Binding-site contacts:
Ligand atom OXT contacts residue THR50 of chain 1.AB at 3.0 Å (h-bond).
Ligand atom O contacts residue SER51 of chain 1.BB at 2.8 Å (h-bond).
Ligand atom CA contacts residue THR23 of chain 1.BB at 3.8 Å.
Ligand atom NE1 contacts residue ALA44 of chain 1.AB at 3.7 Å.
Ligand atom CH2 contacts residue ILE20 of chain 1.AB at 4.0 Å (hydrophobic).
Ligand atom CD1 contacts residue SER51 of chain 1.BB at 3.5 Å.
Ligand atom C contacts residue THR50 of chain 1.AB at 4.0 Å.
Ligand atom CE2 contacts residue ALA44 of chain 1.AB at 4.0 Å (hydrophobic).
Ligand atom CA contacts residue GLY25 of chain 1.BB at 3.6 Å.
Ligand atom CE3 contacts residue HIS32 of chain 1.AB at 3.9 Å.
Ligand atom N contacts residue ASP27 of chain 1.BB at 3.1 Å (salt-bridge).
Ligand atom CH2 contacts residue GLY21 of chain 1.AB at 3.4 Å.
Ligand atom O contacts residue GLY25 of chain 1.BB at 3.1 Å (h-bond).
Ligand atom NE1 contacts residue GLN45 of chain 1.AB at 2.9 Å (h-bond).
Ligand atom C contacts residue SER51 of chain 1.BB at 3.4 Å.
Ligand atom O contacts residue ARG24 of chain 1.BB at 3.5 Å.
Ligand atom CB contacts residue SER51 of chain 1.BB at 3.2 Å.
Ligand atom OXT contacts residue HIS49 of chain 1.AB at 3.8 Å.
Ligand atom CE3 contacts residue HIS31 of chain 1.AB at 4.0 Å.
Ligand atom CB contacts residue THR28 of chain 1.BB at 3.6 Å.
Ligand atom N contacts residue GLY25 of chain 1.BB at 2.8 Å (h-bond).
Ligand atom OXT contacts residue THR47 of chain 1.AB at 2.5 Å (h-bond).
Ligand atom N contacts residue THR28 of chain 1.BB at 2.9 Å (h-bond).
Ligand atom CZ3 contacts residue HIS32 of chain 1.AB at 4.0 Å.
Ligand atom N contacts residue ARG24 of chain 1.BB at 3.9 Å.
Ligand atom CG contacts residue SER51 of chain 1.BB at 3.7 Å.
Ligand atom CD1 contacts residue THR47 of chain 1.AB at 3.8 Å.
Ligand atom CZ2 contacts residue ILE53 of chain 1.AB at 3.9 Å (hydrophobic).
Ligand atom CZ2 contacts residue ALA44 of chain 1.AB at 4.0 Å (hydrophobic).
Ligand atom CZ3 contacts residue GLY21 of chain 1.AB at 3.5 Å.
Ligand atom CZ2 contacts residue THR50 of chain 1.AB at 3.9 Å.
Ligand atom O contacts residue THR47 of chain 1.AB at 3.5 Å.
Ligand atom CA contacts residue THR28 of chain 1.BB at 3.3 Å.
Ligand atom CB contacts residue THR23 of chain 1.BB at 3.8 Å.
Ligand atom CA contacts residue SER51 of chain 1.BB at 3.7 Å.
Ligand atom CD1 contacts residue GLN45 of chain 1.AB at 3.5 Å.
Ligand atom C contacts residue THR47 of chain 1.AB at 3.4 Å.
Ligand atom N contacts residue THR23 of chain 1.BB at 2.8 Å (h-bond).
Ligand atom CE2 contacts residue GLN45 of chain 1.AB at 4.0 Å.
Ligand atom C contacts residue GLY25 of chain 1.BB at 3.5 Å.

Sequence of chain 1.AB:
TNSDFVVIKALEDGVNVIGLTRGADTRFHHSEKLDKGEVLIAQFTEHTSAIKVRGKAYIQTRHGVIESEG

Sequence of chain 1.BB:
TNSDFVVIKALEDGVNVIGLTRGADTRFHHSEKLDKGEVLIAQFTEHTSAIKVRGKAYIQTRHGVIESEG

The small molecule below binds the protein below.
Small molecule (SMILES): N[C@@H](Cc1c[nH]c2ccccc12)C(=O)O